A small-molecule ligand and the protein it binds are described below.
Small molecule (SMILES): O=C(COP(=O)(O)O)[C@H](O)[C@H](O)COP(=O)(O)O

Binding-site contacts:
Ligand atom C3 contacts residue ARG150 of chain 1.A at 3.7 Å.
Ligand atom P2 contacts residue ARG151 of chain 1.A at 3.9 Å.
Ligand atom O5P contacts residue ARG151 of chain 1.A at 3.2 Å (salt-bridge).
Ligand atom O5 contacts residue ARG151 of chain 1.A at 2.8 Å (salt-bridge).
Ligand atom O2P contacts residue ARG445 of chain 1.A at 3.1 Å (salt-bridge).
Ligand atom P1 contacts residue GLN447 of chain 1.A at 3.2 Å.
Ligand atom O1 contacts residue ARG445 of chain 1.A at 2.5 Å (salt-bridge).
Ligand atom C2 contacts residue LYS354 of chain 1.A at 4.1 Å.
Ligand atom O1 contacts residue GLN447 of chain 1.A at 3.3 Å.
Ligand atom O1P contacts residue ARG445 of chain 1.A at 3.6 Å.
Ligand atom O1P contacts residue GLN447 of chain 1.A at 2.3 Å (h-bond).
Ligand atom C5 contacts residue LYS354 of chain 1.A at 3.7 Å.
Ligand atom O3 contacts residue ARG150 of chain 1.A at 3.1 Å (salt-bridge).
Ligand atom O4P contacts residue LYS354 of chain 1.A at 2.8 Å.
Ligand atom C5 contacts residue VAL149 of chain 1.A at 3.4 Å (hydrophobic).
Ligand atom O3P contacts residue GLN447 of chain 1.A at 3.8 Å.
Ligand atom C1 contacts residue GLN447 of chain 1.A at 3.3 Å.
Ligand atom O2P contacts residue LYS354 of chain 1.A at 2.7 Å.
Ligand atom O2 contacts residue ARG445 of chain 1.A at 3.1 Å (salt-bridge).
Ligand atom O6P contacts residue VAL149 of chain 1.A at 3.8 Å.
Ligand atom O4 contacts residue ARG150 of chain 1.A at 3.9 Å.
Ligand atom O1P contacts residue ARG449 of chain 1.A at 3.1 Å (salt-bridge).
Ligand atom O6P contacts residue LYS354 of chain 1.A at 2.9 Å (salt-bridge).
Ligand atom O5 contacts residue VAL149 of chain 1.A at 3.9 Å.
Ligand atom C3 contacts residue LYS354 of chain 1.A at 3.3 Å.
Ligand atom P1 contacts residue LYS354 of chain 1.A at 3.9 Å.
Ligand atom O2 contacts residue ASP402 of chain 1.A at 3.8 Å.
Ligand atom O5 contacts residue ARG150 of chain 1.A at 3.7 Å.
Ligand atom C1 contacts residue ARG445 of chain 1.A at 3.2 Å.
Ligand atom C2 contacts residue ARG445 of chain 1.A at 3.4 Å.
Ligand atom C4 contacts residue ARG150 of chain 1.A at 3.0 Å.
Ligand atom O3P contacts residue LYS354 of chain 1.A at 4.1 Å.
Ligand atom C4 contacts residue LYS354 of chain 1.A at 4.0 Å.
Ligand atom O2P contacts residue HIS450 of chain 1.A at 4.1 Å.
Ligand atom P1 contacts residue ARG445 of chain 1.A at 3.4 Å.
Ligand atom O3 contacts residue LYS354 of chain 1.A at 4.0 Å.
Ligand atom O6P contacts residue PHE146 of chain 1.A at 3.6 Å (h-bond).
Ligand atom P2 contacts residue LYS354 of chain 1.A at 3.5 Å.
Ligand atom C5 contacts residue ARG151 of chain 1.A at 3.4 Å.
Ligand atom C5 contacts residue ARG150 of chain 1.A at 3.3 Å.

Sequence of chain 1.A:
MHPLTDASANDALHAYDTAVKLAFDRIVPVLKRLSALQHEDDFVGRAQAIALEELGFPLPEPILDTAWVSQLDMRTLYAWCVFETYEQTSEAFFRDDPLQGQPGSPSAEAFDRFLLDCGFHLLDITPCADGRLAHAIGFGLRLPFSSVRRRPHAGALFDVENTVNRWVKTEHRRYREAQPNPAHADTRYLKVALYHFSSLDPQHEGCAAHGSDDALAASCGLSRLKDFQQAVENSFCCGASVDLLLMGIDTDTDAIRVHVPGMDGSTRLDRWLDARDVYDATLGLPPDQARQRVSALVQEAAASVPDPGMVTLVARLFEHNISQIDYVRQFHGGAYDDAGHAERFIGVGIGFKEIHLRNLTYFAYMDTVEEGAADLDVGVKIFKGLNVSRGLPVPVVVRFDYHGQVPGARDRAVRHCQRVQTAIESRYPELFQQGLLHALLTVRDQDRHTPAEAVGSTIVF